Binding-site contacts:
Ligand atom C13 contacts residue LEU31 of chain 1.A at 4.1 Å (hydrophobic).
Ligand atom N2 contacts residue LEU42 of chain 1.A at 3.5 Å.
Ligand atom C18 contacts residue VAL96 of chain 1.A at 3.6 Å (hydrophobic).
Ligand atom C16 contacts residue ARG95 of chain 1.A at 3.8 Å.
Ligand atom C5 contacts residue ASN90 of chain 1.A at 4.0 Å.
Ligand atom C3 contacts residue ASN90 of chain 1.A at 3.6 Å.
Ligand atom C1 contacts residue VAL37 of chain 1.A at 3.5 Å (hydrophobic).
Ligand atom N4 contacts residue VAL96 of chain 1.A at 4.0 Å.
Ligand atom N1 contacts residue ASN90 of chain 1.A at 2.9 Å (h-bond).
Ligand atom F2 contacts residue LEU31 of chain 1.A at 3.8 Å.
Ligand atom C19 contacts residue VAL96 of chain 1.A at 3.8 Å (hydrophobic).
Ligand atom C1 contacts residue PRO32 of chain 1.A at 3.6 Å (hydrophobic).
Ligand atom C4 contacts residue ILE44 of chain 1.A at 4.0 Å (hydrophobic).
Ligand atom O2 contacts residue TYR47 of chain 1.A at 3.8 Å.
Ligand atom C8 contacts residue LEU42 of chain 1.A at 3.8 Å (hydrophobic).
Ligand atom C3 contacts residue TYR47 of chain 1.A at 4.1 Å (hydrophobic).
Ligand atom C17 contacts residue PRO32 of chain 1.A at 3.8 Å (hydrophobic).
Ligand atom C18 contacts residue PRO32 of chain 1.A at 3.9 Å (hydrophobic).
Ligand atom C17 contacts residue PHE99 of chain 1.A at 3.9 Å (hydrophobic).
Ligand atom C5 contacts residue ILE44 of chain 1.A at 4.0 Å (hydrophobic).
Ligand atom N4 contacts residue PRO32 of chain 1.A at 3.7 Å.
Ligand atom O1 contacts residue PRO32 of chain 1.A at 3.3 Å (h-bond).
Ligand atom C17 contacts residue ARG95 of chain 1.A at 3.5 Å.
Ligand atom O1 contacts residue LEU42 of chain 1.A at 4.0 Å.
Ligand atom C4 contacts residue ASN90 of chain 1.A at 3.9 Å.
Ligand atom F2 contacts residue PRO32 of chain 1.A at 3.1 Å.
Ligand atom C19 contacts residue ARG95 of chain 1.A at 3.7 Å.
Ligand atom C9 contacts residue LEU42 of chain 1.A at 3.6 Å (hydrophobic).
Ligand atom O2 contacts residue ASN90 of chain 1.A at 2.8 Å (h-bond).
Ligand atom C10 contacts residue LEU42 of chain 1.A at 3.8 Å (hydrophobic).
Ligand atom C15 contacts residue ARG95 of chain 1.A at 4.1 Å.
Ligand atom C22 contacts residue VAL96 of chain 1.A at 3.9 Å (hydrophobic).
Ligand atom C16 contacts residue PRO32 of chain 1.A at 4.0 Å (hydrophobic).
Ligand atom C2 contacts residue VAL37 of chain 1.A at 3.7 Å (hydrophobic).
Ligand atom F1 contacts residue LEU31 of chain 1.A at 3.9 Å.
Ligand atom N1 contacts residue VAL96 of chain 1.A at 3.9 Å.
Ligand atom C4 contacts residue VAL96 of chain 1.A at 3.8 Å (hydrophobic).
Ligand atom C3 contacts residue VAL96 of chain 1.A at 3.8 Å (hydrophobic).
Ligand atom C18 contacts residue ARG95 of chain 1.A at 3.5 Å.
Ligand atom O2 contacts residue VAL96 of chain 1.A at 3.8 Å.

A small-molecule ligand and the protein it binds are described below.
Small molecule (SMILES): C[C@H]1Nc2c(cccc2C(=O)NCC(F)(F)CN2CCCc3ccccc32)NC1=O

Sequence of chain 1.A:
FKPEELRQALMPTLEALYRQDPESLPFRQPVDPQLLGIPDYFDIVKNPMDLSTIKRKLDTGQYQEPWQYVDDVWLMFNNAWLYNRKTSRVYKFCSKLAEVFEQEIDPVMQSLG